Binding-site contacts:
Ligand atom O2B contacts residue TYR64 of chain 1.A at 2.9 Å (h-bond).
Ligand atom C2 contacts residue PHE59 of chain 1.A at 3.7 Å (hydrophobic).
Ligand atom C4 contacts residue TYR64 of chain 1.A at 3.6 Å (hydrophobic).
Ligand atom O3D contacts residue ASP151 of chain 1.A at 4.2 Å.
Ligand atom C4 contacts residue ALA60 of chain 1.A at 4.2 Å (hydrophobic).
Ligand atom C2D contacts residue ASP151 of chain 1.A at 3.7 Å.
Ligand atom O4 contacts residue ILE61 of chain 1.A at 2.7 Å (h-bond).
Ligand atom C2 contacts residue VAL150 of chain 1.A at 4.3 Å (hydrophobic).
Ligand atom O2 contacts residue ASP151 of chain 1.A at 4.5 Å.
Ligand atom O3D contacts residue ASP149 of chain 1.A at 4.0 Å.
Ligand atom N3 contacts residue TYR64 of chain 1.A at 3.9 Å.
Ligand atom C2 contacts residue TYR64 of chain 1.A at 4.1 Å (hydrophobic).
Ligand atom N1 contacts residue TYR64 of chain 1.A at 3.9 Å.
Ligand atom O2 contacts residue VAL150 of chain 1.A at 3.4 Å (h-bond).
Ligand atom O2D contacts residue ASP151 of chain 1.A at 2.9 Å (salt-bridge).
Ligand atom O4 contacts residue TYR64 of chain 1.A at 3.6 Å.
Ligand atom N3 contacts residue PHE59 of chain 1.A at 2.7 Å (h-bond).
Ligand atom O2D contacts residue ASP149 of chain 1.A at 2.8 Å (salt-bridge).
Ligand atom C6 contacts residue TYR64 of chain 1.A at 3.8 Å (hydrophobic).
Ligand atom C2 contacts residue ASP149 of chain 1.A at 4.4 Å.
Ligand atom O2 contacts residue ASP149 of chain 1.A at 3.4 Å (salt-bridge).
Ligand atom O4 contacts residue ALA60 of chain 1.A at 3.1 Å.
Ligand atom C3D contacts residue ASP149 of chain 1.A at 4.5 Å.
Ligand atom N3 contacts residue ALA60 of chain 1.A at 4.4 Å.
Ligand atom C2D contacts residue TYR64 of chain 1.A at 3.8 Å (hydrophobic).
Ligand atom C1D contacts residue ASP149 of chain 1.A at 4.0 Å.
Ligand atom C3D contacts residue TYR64 of chain 1.A at 4.1 Å (hydrophobic).
Ligand atom O3D contacts residue FUC2 of chain 1.B at 2.6 Å (h-bond).
Ligand atom C1D contacts residue TYR64 of chain 1.A at 4.4 Å (hydrophobic).
Ligand atom C4 contacts residue ILE61 of chain 1.A at 3.9 Å (hydrophobic).
Ligand atom C2D contacts residue ASP149 of chain 1.A at 3.9 Å.
Ligand atom O2 contacts residue PHE59 of chain 1.A at 3.9 Å.
Ligand atom C3D contacts residue FUC2 of chain 1.B at 3.9 Å.
Ligand atom C4D contacts residue FUC2 of chain 1.B at 4.3 Å.
Ligand atom O4 contacts residue PHE59 of chain 1.A at 2.9 Å (h-bond).
Ligand atom C5 contacts residue TYR64 of chain 1.A at 3.7 Å (hydrophobic).
Ligand atom N3 contacts residue VAL150 of chain 1.A at 3.9 Å.
Ligand atom PB contacts residue TYR64 of chain 1.A at 4.3 Å.
Ligand atom C3D contacts residue ASP151 of chain 1.A at 4.3 Å.
Ligand atom C4 contacts residue PHE59 of chain 1.A at 3.2 Å (hydrophobic).

A protein and the small-molecule ligand that binds it are described below.
Small molecule (SMILES): O=c1ccn([C@@H]2O[C@H](CO[P](=O)(O)O[P](=O)(O)O[C@H]3O[C@H](CO)[C@H](O)[C@H](O)[C@H]3O)[C@@H](O)[C@H]2O)c(=O)[nH]1

Sequence of chain 1.A:
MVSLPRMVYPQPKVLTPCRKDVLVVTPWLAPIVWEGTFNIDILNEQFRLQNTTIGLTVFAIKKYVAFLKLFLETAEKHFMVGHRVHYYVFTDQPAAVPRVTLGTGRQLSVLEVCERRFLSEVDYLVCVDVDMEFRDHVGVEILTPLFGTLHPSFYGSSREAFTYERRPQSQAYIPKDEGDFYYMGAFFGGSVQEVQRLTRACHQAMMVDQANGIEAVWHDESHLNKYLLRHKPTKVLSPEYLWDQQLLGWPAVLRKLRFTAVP